This protein binds this small molecule.
Small molecule (SMILES): CC(C)=CCC/C(C)=C\CNCCNC1C2CC3CC(C2)CC1C3

Sequence of chain 1.A:
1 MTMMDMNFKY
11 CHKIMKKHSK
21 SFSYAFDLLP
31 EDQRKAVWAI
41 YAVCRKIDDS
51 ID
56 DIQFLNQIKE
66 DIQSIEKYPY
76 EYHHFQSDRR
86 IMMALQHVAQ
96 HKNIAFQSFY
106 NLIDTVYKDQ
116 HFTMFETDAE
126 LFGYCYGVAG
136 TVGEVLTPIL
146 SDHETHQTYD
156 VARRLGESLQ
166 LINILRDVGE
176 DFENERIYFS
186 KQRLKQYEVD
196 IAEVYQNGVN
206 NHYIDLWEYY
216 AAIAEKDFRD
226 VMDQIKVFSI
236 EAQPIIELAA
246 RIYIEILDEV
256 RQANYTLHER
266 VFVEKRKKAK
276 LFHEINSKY

Binding-site contacts:
Ligand atom CAO contacts residue VAL137 of chain 1.A at 3.9 Å (hydrophobic).
Ligand atom CAL contacts residue ASP48 of chain 1.A at 3.3 Å.
Ligand atom CAG contacts residue GLN165 of chain 1.A at 4.1 Å.
Ligand atom CAA contacts residue LEU160 of chain 1.A at 3.6 Å (hydrophobic).
Ligand atom CAX contacts residue VAL133 of chain 1.A at 3.6 Å (hydrophobic).
Ligand atom CAU contacts residue CYS44 of chain 1.A at 3.2 Å (hydrophobic).
Ligand atom CAB contacts residue LEU164 of chain 1.A at 3.5 Å (hydrophobic).
Ligand atom CAV contacts residue VAL133 of chain 1.A at 3.5 Å (hydrophobic).
Ligand atom CAD contacts residue VAL137 of chain 1.A at 3.7 Å (hydrophobic).
Ligand atom CAC contacts residue VAL133 of chain 1.A at 3.8 Å (hydrophobic).
Ligand atom CAR contacts residue LEU164 of chain 1.A at 3.8 Å (hydrophobic).
Ligand atom NAP contacts residue PHE22 of chain 1.A at 3.6 Å.
Ligand atom CAG contacts residue LEU164 of chain 1.A at 3.8 Å (hydrophobic).
Ligand atom CAC contacts residue VAL137 of chain 1.A at 3.8 Å (hydrophobic).
Ligand atom NAQ contacts residue GLN165 of chain 1.A at 3.3 Å (h-bond).
Ligand atom CAA contacts residue GLY161 of chain 1.A at 4.0 Å.
Ligand atom NAP contacts residue TYR248 of chain 1.A at 3.3 Å (h-bond).
Ligand atom CAH contacts residue ASN168 of chain 1.A at 3.9 Å.
Ligand atom CAN contacts residue TYR41 of chain 1.A at 3.7 Å (hydrophobic).
Ligand atom CAK contacts residue ARG45 of chain 1.A at 3.5 Å.
Ligand atom CAU contacts residue ARG45 of chain 1.A at 4.1 Å.
Ligand atom CAG contacts residue PHE22 of chain 1.A at 3.8 Å (hydrophobic).
Ligand atom CAH contacts residue GLN165 of chain 1.A at 3.8 Å.
Ligand atom CAE contacts residue GLN165 of chain 1.A at 3.8 Å.
Ligand atom CAC contacts residue ALA134 of chain 1.A at 3.5 Å (hydrophobic).
Ligand atom CAK contacts residue ASP48 of chain 1.A at 4.0 Å.
Ligand atom CAS contacts residue ALA134 of chain 1.A at 3.9 Å (hydrophobic).
Ligand atom CAK contacts residue CYS44 of chain 1.A at 3.4 Å (hydrophobic).
Ligand atom CAF contacts residue VAL137 of chain 1.A at 3.5 Å (hydrophobic).
Ligand atom CAD contacts residue GLY161 of chain 1.A at 3.8 Å.
Ligand atom CAA contacts residue GLY138 of chain 1.A at 4.0 Å.
Ligand atom CAN contacts residue HIS18 of chain 1.A at 3.7 Å.
Ligand atom CAO contacts residue CYS44 of chain 1.A at 3.9 Å (hydrophobic).
Ligand atom CAM contacts residue VAL133 of chain 1.A at 3.4 Å (hydrophobic).
Ligand atom CAJ contacts residue LEU164 of chain 1.A at 3.8 Å (hydrophobic).
Ligand atom CAM contacts residue LEU107 of chain 1.A at 4.1 Å (hydrophobic).
Ligand atom CAB contacts residue PHE26 of chain 1.A at 4.1 Å (hydrophobic).
Ligand atom CAT contacts residue ASP48 of chain 1.A at 3.7 Å.
Ligand atom CAT contacts residue HIS18 of chain 1.A at 4.0 Å.
Ligand atom CAD contacts residue GLY138 of chain 1.A at 4.1 Å.